Binding-site contacts:
Ligand atom O7 contacts residue SER38 of chain 1.A at 3.0 Å (h-bond).
Ligand atom O1 contacts residue SER96 of chain 1.A at 3.2 Å (h-bond).
Ligand atom P1 contacts residue SER96 of chain 1.A at 3.5 Å.
Ligand atom C1 contacts residue COA1 of chain 1.D at 3.5 Å.
Ligand atom P2 contacts residue ARG81 of chain 1.A at 3.6 Å.
Ligand atom O11 contacts residue SER38 of chain 1.A at 2.6 Å (h-bond).
Ligand atom O10 contacts residue ARG81 of chain 1.A at 2.9 Å (salt-bridge).
Ligand atom C17 contacts residue TRP50 of chain 1.A at 3.5 Å (hydrophobic).
Ligand atom C2 contacts residue GLU131 of chain 1.A at 3.4 Å.
Ligand atom O5 contacts residue GLY95 of chain 1.A at 3.2 Å.
Ligand atom N3 contacts residue GLN47 of chain 1.A at 2.9 Å (h-bond).
Ligand atom O16 contacts residue SER40 of chain 1.A at 3.2 Å.
Ligand atom O5 contacts residue TYR83 of chain 1.A at 2.8 Å (h-bond).
Ligand atom N2 contacts residue TRP50 of chain 1.A at 3.4 Å (h-bond).
Ligand atom C4 contacts residue TRP94 of chain 1.A at 3.5 Å (hydrophobic).
Ligand atom O8 contacts residue SER96 of chain 1.A at 2.5 Å (h-bond).
Ligand atom O16 contacts residue TRP50 of chain 1.A at 3.5 Å.
Ligand atom C2 contacts residue GLY95 of chain 1.A at 3.5 Å.
Ligand atom O5 contacts residue SER96 of chain 1.A at 3.0 Å (h-bond).
Ligand atom C18 contacts residue TYR65 of chain 1.A at 3.3 Å (hydrophobic).
Ligand atom O9 contacts residue ARG81 of chain 1.A at 3.1 Å (salt-bridge).
Ligand atom O9 contacts residue SER96 of chain 1.A at 3.5 Å (h-bond).
Ligand atom O1 contacts residue TRP97 of chain 1.A at 3.4 Å (h-bond).
Ligand atom C9 contacts residue TYR83 of chain 1.A at 3.4 Å (hydrophobic).
Ligand atom O2 contacts residue COA1 of chain 1.D at 3.2 Å (h-bond).
Ligand atom C20 contacts residue TRP50 of chain 1.A at 3.5 Å (hydrophobic).
Ligand atom C16 contacts residue TRP50 of chain 1.A at 3.5 Å (hydrophobic).
Ligand atom C18 contacts residue SER96 of chain 1.A at 3.5 Å.
Ligand atom C1 contacts residue GLY95 of chain 1.A at 3.3 Å.
Ligand atom C4 contacts residue HIS143 of chain 1.A at 3.4 Å.
Ligand atom O8 contacts residue ARG28 of chain 1.A at 2.8 Å (salt-bridge).
Ligand atom O15 contacts residue TYR65 of chain 1.A at 2.6 Å (h-bond).
Ligand atom O1 contacts residue GLY95 of chain 1.A at 3.1 Å.
Ligand atom O2 contacts residue HIS143 of chain 1.A at 3.0 Å (h-bond).
Ligand atom O15 contacts residue GLN47 of chain 1.A at 2.9 Å (h-bond).
Ligand atom N1 contacts residue GLU131 of chain 1.A at 3.2 Å (salt-bridge).
Ligand atom O14 contacts residue TRP50 of chain 1.A at 3.0 Å (h-bond).
Ligand atom C8 contacts residue TYR36 of chain 1.A at 3.4 Å (hydrophobic).
Ligand atom O7 contacts residue ARG28 of chain 1.A at 2.9 Å (salt-bridge).
Ligand atom O1 contacts residue COA1 of chain 1.D at 3.4 Å.

Sequence of chain 1.A:
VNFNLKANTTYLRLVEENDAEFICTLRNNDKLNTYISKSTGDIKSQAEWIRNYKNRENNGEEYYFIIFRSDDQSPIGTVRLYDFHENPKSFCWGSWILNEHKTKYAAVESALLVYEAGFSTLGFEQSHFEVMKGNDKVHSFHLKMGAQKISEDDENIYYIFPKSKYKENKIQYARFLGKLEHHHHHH

The small molecule below binds the protein below.
Small molecule (SMILES): Cc1cn([C@H]2C[C@H](O)[C@@H](COP(=O)(O)OP(=O)(O)O[C@H]3O[C@H](C)[C@H](O)[C@H](NC(=O)C[C@@H](C)O)[C@H]3O)O2)c(=O)[nH]c1=O